Sequence of chain 27.B:
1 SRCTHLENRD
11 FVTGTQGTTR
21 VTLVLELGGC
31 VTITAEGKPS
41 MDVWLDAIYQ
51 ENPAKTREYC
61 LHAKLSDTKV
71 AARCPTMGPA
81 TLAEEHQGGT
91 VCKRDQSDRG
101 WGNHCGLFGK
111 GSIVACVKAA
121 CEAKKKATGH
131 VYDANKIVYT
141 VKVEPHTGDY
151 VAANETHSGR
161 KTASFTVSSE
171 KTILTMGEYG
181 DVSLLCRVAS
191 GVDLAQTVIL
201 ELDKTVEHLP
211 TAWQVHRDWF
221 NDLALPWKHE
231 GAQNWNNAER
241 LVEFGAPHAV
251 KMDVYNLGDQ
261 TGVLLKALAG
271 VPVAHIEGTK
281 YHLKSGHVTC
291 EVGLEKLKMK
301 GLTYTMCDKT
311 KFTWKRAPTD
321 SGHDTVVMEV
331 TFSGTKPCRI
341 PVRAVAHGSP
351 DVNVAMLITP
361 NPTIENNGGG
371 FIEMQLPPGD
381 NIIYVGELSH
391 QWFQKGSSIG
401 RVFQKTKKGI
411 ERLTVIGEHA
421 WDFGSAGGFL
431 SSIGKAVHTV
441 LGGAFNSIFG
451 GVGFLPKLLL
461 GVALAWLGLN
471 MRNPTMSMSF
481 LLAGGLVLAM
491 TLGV

A small-molecule ligand and the protein it binds are described below.
Small molecule (SMILES): CC(=O)N[C@H]1[C@H](O[C@H]2[C@H](O)[C@@H](NC(C)=O)CO[C@@H]2CO[C@@H]2O[C@@H](C)[C@@H](O)[C@@H](O)[C@@H]2O)O[C@H](CO)[C@@H](O)[C@@H]1O

Sequence of chain 27.A:
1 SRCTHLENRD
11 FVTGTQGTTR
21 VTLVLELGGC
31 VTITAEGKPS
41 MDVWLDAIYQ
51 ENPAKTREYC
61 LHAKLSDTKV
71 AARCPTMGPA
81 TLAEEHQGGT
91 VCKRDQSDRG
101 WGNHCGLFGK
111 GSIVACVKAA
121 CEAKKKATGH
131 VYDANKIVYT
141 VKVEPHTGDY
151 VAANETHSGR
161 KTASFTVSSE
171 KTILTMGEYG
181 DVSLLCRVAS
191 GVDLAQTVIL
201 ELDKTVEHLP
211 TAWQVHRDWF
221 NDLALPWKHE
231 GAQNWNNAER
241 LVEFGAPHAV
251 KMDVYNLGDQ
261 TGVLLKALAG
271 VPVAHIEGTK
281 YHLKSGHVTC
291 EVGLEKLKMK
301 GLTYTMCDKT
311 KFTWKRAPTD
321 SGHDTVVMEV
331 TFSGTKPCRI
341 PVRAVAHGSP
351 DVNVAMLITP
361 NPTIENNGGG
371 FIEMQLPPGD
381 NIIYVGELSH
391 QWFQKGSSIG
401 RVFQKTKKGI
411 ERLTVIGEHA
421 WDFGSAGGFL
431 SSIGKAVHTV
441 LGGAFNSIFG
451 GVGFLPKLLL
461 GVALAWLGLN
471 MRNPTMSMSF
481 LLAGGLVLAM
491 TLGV

Binding-site contacts:
Ligand atom C6 contacts residue VAL250 of chain 27.B at 4.3 Å (hydrophobic).
Ligand atom C8 contacts residue HIS104 of chain 27.B at 4.5 Å.
Ligand atom C2 contacts residue ASN154 of chain 27.A at 2.4 Å.
Ligand atom C5 contacts residue HIS104 of chain 27.B at 3.2 Å.
Ligand atom C7 contacts residue ASN154 of chain 27.A at 3.4 Å.
Ligand atom C6 contacts residue HIS104 of chain 27.B at 3.5 Å.
Ligand atom C3 contacts residue ASN154 of chain 27.A at 3.8 Å.
Ligand atom O7 contacts residue ASN154 of chain 27.A at 3.4 Å (h-bond).
Ligand atom C4 contacts residue ASN154 of chain 27.A at 4.2 Å.
Ligand atom N2 contacts residue ASN154 of chain 27.A at 2.9 Å (h-bond).
Ligand atom O5 contacts residue HIS104 of chain 27.B at 3.1 Å.
Ligand atom C1 contacts residue HIS104 of chain 27.B at 3.7 Å.
Ligand atom C4 contacts residue HIS104 of chain 27.B at 4.5 Å.
Ligand atom C5 contacts residue ASN154 of chain 27.A at 3.6 Å.
Ligand atom C8 contacts residue ASN154 of chain 27.A at 3.7 Å.
Ligand atom C1 contacts residue ASN154 of chain 27.A at 1.4 Å.
Ligand atom O5 contacts residue ASN154 of chain 27.A at 2.3 Å (h-bond).